Sequence of chain 2.B:
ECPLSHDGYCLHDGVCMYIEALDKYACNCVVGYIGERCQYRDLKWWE

Binding-site contacts:
Ligand atom O3 contacts residue ASP323 of chain 2.A at 4.1 Å.
Ligand atom C8 contacts residue VAL350 of chain 2.A at 4.2 Å (hydrophobic).
Ligand atom N2 contacts residue THR360 of chain 2.A at 3.4 Å.
Ligand atom N2 contacts residue ASN328 of chain 2.A at 2.8 Å (h-bond).
Ligand atom C1 contacts residue SER324 of chain 2.A at 4.3 Å.
Ligand atom O5 contacts residue THR330 of chain 2.A at 3.8 Å.
Ligand atom C2 contacts residue ASN328 of chain 2.A at 2.5 Å.
Ligand atom O3 contacts residue SER324 of chain 2.A at 3.6 Å.
Ligand atom C6 contacts residue ASN331 of chain 2.A at 3.7 Å.
Ligand atom C6 contacts residue SER324 of chain 2.A at 4.1 Å.
Ligand atom C5 contacts residue THR330 of chain 2.A at 3.8 Å.
Ligand atom O5 contacts residue SER324 of chain 2.A at 3.7 Å.
Ligand atom N2 contacts residue THR358 of chain 2.A at 3.6 Å.
Ligand atom O7 contacts residue LEU325 of chain 2.A at 3.9 Å.
Ligand atom C3 contacts residue SER324 of chain 2.A at 4.0 Å.
Ligand atom O6 contacts residue PHE321 of chain 2.A at 3.7 Å.
Ligand atom O5 contacts residue ASN328 of chain 2.A at 2.4 Å (h-bond).
Ligand atom C7 contacts residue THR358 of chain 2.A at 4.0 Å.
Ligand atom C3 contacts residue ASN328 of chain 2.A at 3.8 Å.
Ligand atom C4 contacts residue ASN328 of chain 2.A at 4.3 Å.
Ligand atom C7 contacts residue THR360 of chain 2.A at 4.2 Å.
Ligand atom C6 contacts residue THR330 of chain 2.A at 3.8 Å.
Ligand atom O5 contacts residue ASN331 of chain 2.A at 3.6 Å (h-bond).
Ligand atom C5 contacts residue ASN328 of chain 2.A at 3.7 Å.
Ligand atom O7 contacts residue SER326 of chain 2.A at 3.2 Å (h-bond).
Ligand atom C2 contacts residue SER324 of chain 2.A at 3.8 Å.
Ligand atom O6 contacts residue SER324 of chain 2.A at 3.1 Å (h-bond).
Ligand atom C8 contacts residue THR358 of chain 2.A at 3.2 Å.
Ligand atom C1 contacts residue ASN328 of chain 2.A at 1.4 Å.
Ligand atom C8 contacts residue ASN328 of chain 2.A at 4.3 Å.
Ligand atom C8 contacts residue ARG41 of chain 2.B at 4.2 Å.
Ligand atom C1 contacts residue THR330 of chain 2.A at 4.3 Å.
Ligand atom C5 contacts residue SER324 of chain 2.A at 4.0 Å.
Ligand atom C4 contacts residue SER324 of chain 2.A at 3.6 Å.
Ligand atom C7 contacts residue ASN328 of chain 2.A at 3.1 Å.
Ligand atom C8 contacts residue ASP355 of chain 2.A at 3.8 Å.
Ligand atom O6 contacts residue ASN331 of chain 2.A at 3.3 Å.
Ligand atom O7 contacts residue ASN328 of chain 2.A at 3.1 Å (h-bond).
Ligand atom C1 contacts residue THR360 of chain 2.A at 3.5 Å.
Ligand atom C2 contacts residue THR360 of chain 2.A at 3.9 Å.

Sequence of chain 2.A:
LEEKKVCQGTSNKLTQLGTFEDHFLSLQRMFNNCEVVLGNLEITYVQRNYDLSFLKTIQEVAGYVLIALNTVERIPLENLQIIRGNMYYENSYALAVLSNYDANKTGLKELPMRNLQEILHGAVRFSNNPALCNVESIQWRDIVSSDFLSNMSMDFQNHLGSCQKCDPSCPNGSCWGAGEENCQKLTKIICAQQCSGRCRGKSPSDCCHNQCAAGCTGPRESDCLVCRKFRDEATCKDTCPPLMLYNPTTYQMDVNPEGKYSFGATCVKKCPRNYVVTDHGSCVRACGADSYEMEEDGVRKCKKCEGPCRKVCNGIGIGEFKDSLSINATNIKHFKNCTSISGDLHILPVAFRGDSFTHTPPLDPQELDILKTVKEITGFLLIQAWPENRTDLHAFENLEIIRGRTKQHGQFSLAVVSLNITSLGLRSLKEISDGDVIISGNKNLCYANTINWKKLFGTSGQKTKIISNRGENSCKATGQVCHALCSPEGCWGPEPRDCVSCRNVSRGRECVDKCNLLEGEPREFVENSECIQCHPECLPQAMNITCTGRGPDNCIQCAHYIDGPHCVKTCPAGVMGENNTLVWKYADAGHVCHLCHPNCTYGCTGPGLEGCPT

The protein below binds the small molecule below.
Small molecule (SMILES): CC(=O)N[C@@H]1[C@@H](O)[C@H](O)[C@@H](CO)O[C@H]1O